Binding-site contacts:
Ligand atom C5 contacts residue ASN339 of chain 1.A at 3.7 Å.
Ligand atom O5 contacts residue ASN339 of chain 1.A at 2.3 Å (h-bond).
Ligand atom N2 contacts residue ASN339 of chain 1.A at 2.9 Å (h-bond).
Ligand atom C5 contacts residue SER341 of chain 1.A at 4.5 Å.
Ligand atom C8 contacts residue THR332 of chain 1.A at 4.3 Å.
Ligand atom O7 contacts residue ASN339 of chain 1.A at 3.9 Å.
Ligand atom C4 contacts residue ASN339 of chain 1.A at 4.2 Å.
Ligand atom C3 contacts residue ASN339 of chain 1.A at 3.8 Å.
Ligand atom C1 contacts residue ASN339 of chain 1.A at 1.4 Å.
Ligand atom C8 contacts residue GLY331 of chain 1.A at 4.1 Å.
Ligand atom C7 contacts residue PHE330 of chain 1.A at 4.2 Å (hydrophobic).
Ligand atom O5 contacts residue SER341 of chain 1.A at 4.2 Å.
Ligand atom C8 contacts residue PHE330 of chain 1.A at 3.3 Å (hydrophobic).
Ligand atom C7 contacts residue ASN339 of chain 1.A at 3.6 Å.
Ligand atom C2 contacts residue ASN339 of chain 1.A at 2.4 Å.

A protein and the small-molecule ligand that binds it are described below.
Small molecule (SMILES): CC(=O)N[C@@H]1[C@@H](O)[C@H](O)[C@@H](CO)O[C@H]1O

Sequence of chain 1.A:
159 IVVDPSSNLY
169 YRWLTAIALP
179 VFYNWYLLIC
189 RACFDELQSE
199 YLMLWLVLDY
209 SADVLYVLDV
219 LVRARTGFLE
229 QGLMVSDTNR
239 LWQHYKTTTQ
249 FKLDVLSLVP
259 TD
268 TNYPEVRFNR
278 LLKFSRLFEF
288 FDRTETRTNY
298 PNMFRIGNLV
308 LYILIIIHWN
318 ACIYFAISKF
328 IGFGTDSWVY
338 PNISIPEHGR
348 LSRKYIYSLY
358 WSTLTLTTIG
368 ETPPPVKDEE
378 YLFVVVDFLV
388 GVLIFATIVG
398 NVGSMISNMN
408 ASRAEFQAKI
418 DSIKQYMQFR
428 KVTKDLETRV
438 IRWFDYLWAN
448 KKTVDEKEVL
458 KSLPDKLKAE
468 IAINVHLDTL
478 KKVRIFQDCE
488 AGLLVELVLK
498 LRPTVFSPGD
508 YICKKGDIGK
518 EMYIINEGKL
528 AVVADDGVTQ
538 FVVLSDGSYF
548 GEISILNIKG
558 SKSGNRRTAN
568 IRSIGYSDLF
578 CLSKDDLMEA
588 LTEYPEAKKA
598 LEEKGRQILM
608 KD